This small molecule binds to this protein.
Small molecule (SMILES): CC(=O)N[C@@H]1[C@@H](O)[C@H](O)[C@@H](CO)O[C@H]1O

Sequence of chain 1.A:
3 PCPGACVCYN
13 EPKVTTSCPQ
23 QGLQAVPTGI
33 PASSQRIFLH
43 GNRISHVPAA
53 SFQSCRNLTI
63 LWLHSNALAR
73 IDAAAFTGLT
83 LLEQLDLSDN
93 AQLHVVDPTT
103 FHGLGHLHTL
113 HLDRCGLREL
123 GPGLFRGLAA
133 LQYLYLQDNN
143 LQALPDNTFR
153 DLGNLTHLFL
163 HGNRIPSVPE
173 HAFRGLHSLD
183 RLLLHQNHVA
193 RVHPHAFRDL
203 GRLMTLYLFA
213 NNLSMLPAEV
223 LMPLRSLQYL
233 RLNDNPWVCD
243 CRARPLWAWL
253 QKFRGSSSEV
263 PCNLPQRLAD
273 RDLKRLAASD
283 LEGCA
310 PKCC

Binding-site contacts:
Ligand atom C7 contacts residue ARG58 of chain 1.A at 3.6 Å.
Ligand atom C8 contacts residue ARG58 of chain 1.A at 3.2 Å.
Ligand atom C2 contacts residue ASN59 of chain 1.A at 2.5 Å.
Ligand atom C3 contacts residue ARG58 of chain 1.A at 3.9 Å.
Ligand atom C1 contacts residue ASN59 of chain 1.A at 1.4 Å.
Ligand atom C5 contacts residue ASN59 of chain 1.A at 3.7 Å.
Ligand atom C7 contacts residue ASN59 of chain 1.A at 3.5 Å.
Ligand atom N2 contacts residue ARG58 of chain 1.A at 3.2 Å (salt-bridge).
Ligand atom C7 contacts residue ALA34 of chain 1.A at 3.6 Å (hydrophobic).
Ligand atom O7 contacts residue ALA34 of chain 1.A at 3.4 Å (h-bond).
Ligand atom C8 contacts residue SER56 of chain 1.A at 3.4 Å.
Ligand atom C3 contacts residue ASN59 of chain 1.A at 3.8 Å.
Ligand atom O7 contacts residue SER35 of chain 1.A at 3.3 Å.
Ligand atom C2 contacts residue ARG58 of chain 1.A at 4.1 Å.
Ligand atom N2 contacts residue ASN59 of chain 1.A at 2.9 Å (h-bond).
Ligand atom O3 contacts residue ARG58 of chain 1.A at 3.4 Å (salt-bridge).
Ligand atom O5 contacts residue ASN59 of chain 1.A at 2.4 Å (h-bond).
Ligand atom C8 contacts residue ALA34 of chain 1.A at 3.2 Å (hydrophobic).
Ligand atom C7 contacts residue SER35 of chain 1.A at 4.2 Å.
Ligand atom C4 contacts residue ASN59 of chain 1.A at 4.2 Å.
Ligand atom O7 contacts residue ASN59 of chain 1.A at 3.7 Å.